Sequence of chain 1.A:
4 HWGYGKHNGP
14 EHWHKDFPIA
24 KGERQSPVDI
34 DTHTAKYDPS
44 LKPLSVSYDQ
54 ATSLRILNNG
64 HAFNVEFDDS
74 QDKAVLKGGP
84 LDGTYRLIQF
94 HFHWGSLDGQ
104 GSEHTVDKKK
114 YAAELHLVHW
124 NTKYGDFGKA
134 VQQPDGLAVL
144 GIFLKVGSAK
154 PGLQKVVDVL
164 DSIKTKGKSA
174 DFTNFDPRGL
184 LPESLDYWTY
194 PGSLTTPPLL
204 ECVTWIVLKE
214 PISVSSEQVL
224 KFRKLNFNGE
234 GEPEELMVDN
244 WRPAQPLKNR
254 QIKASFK

Binding-site contacts:
Ligand atom C13 contacts residue LEU197 of chain 1.A at 3.9 Å (hydrophobic).
Ligand atom N10 contacts residue HIS94 of chain 1.A at 3.3 Å (h-bond).
Ligand atom O11 contacts residue ZN1 of chain 1.L at 3.0 Å.
Ligand atom N10 contacts residue HIS96 of chain 1.A at 3.3 Å (h-bond).
Ligand atom O11 contacts residue VAL121 of chain 1.A at 3.7 Å.
Ligand atom N3 contacts residue PHE130 of chain 1.A at 4.1 Å.
Ligand atom C4 contacts residue PHE130 of chain 1.A at 3.5 Å (hydrophobic).
Ligand atom N5 contacts residue GLN92 of chain 1.A at 4.1 Å.
Ligand atom O11 contacts residue HIS94 of chain 1.A at 3.3 Å.
Ligand atom S15 contacts residue PHE130 of chain 1.A at 3.5 Å.
Ligand atom C13 contacts residue THR199 of chain 1.A at 3.4 Å.
Ligand atom S9 contacts residue ZN1 of chain 1.L at 3.0 Å.
Ligand atom N10 contacts residue GLU106 of chain 1.A at 4.1 Å.
Ligand atom N10 contacts residue ZN1 of chain 1.L at 2.0 Å.
Ligand atom C1 contacts residue LEU197 of chain 1.A at 4.1 Å (hydrophobic).
Ligand atom C1 contacts residue THR199 of chain 1.A at 3.2 Å.
Ligand atom O11 contacts residue HIS119 of chain 1.A at 3.5 Å (h-bond).
Ligand atom N10 contacts residue THR198 of chain 1.A at 2.7 Å (h-bond).
Ligand atom C8 contacts residue LEU197 of chain 1.A at 3.9 Å (hydrophobic).
Ligand atom O12 contacts residue TRP208 of chain 1.A at 3.6 Å.
Ligand atom S15 contacts residue GLN92 of chain 1.A at 3.6 Å.
Ligand atom O11 contacts residue VAL142 of chain 1.A at 3.7 Å.
Ligand atom S9 contacts residue HIS94 of chain 1.A at 3.8 Å.
Ligand atom S9 contacts residue THR198 of chain 1.A at 3.9 Å.
Ligand atom N14 contacts residue GLN92 of chain 1.A at 3.6 Å.
Ligand atom C8 contacts residue HIS94 of chain 1.A at 3.9 Å.
Ligand atom O12 contacts residue THR198 of chain 1.A at 2.9 Å (h-bond).
Ligand atom N14 contacts residue VAL121 of chain 1.A at 3.5 Å.
Ligand atom N5 contacts residue PHE130 of chain 1.A at 3.6 Å.
Ligand atom N10 contacts residue HIS119 of chain 1.A at 3.5 Å (h-bond).
Ligand atom S9 contacts residue HIS119 of chain 1.A at 4.0 Å.
Ligand atom O12 contacts residue SER196 of chain 1.A at 4.0 Å.
Ligand atom N14 contacts residue PHE130 of chain 1.A at 3.6 Å.
Ligand atom O11 contacts residue TRP208 of chain 1.A at 4.1 Å.
Ligand atom O12 contacts residue LEU197 of chain 1.A at 3.2 Å.
Ligand atom S17 contacts residue PHE130 of chain 1.A at 3.8 Å.
Ligand atom C16 contacts residue PHE130 of chain 1.A at 3.4 Å (hydrophobic).
Ligand atom C18 contacts residue PHE130 of chain 1.A at 3.9 Å (hydrophobic).
Ligand atom C7 contacts residue HIS94 of chain 1.A at 3.7 Å.
Ligand atom C7 contacts residue VAL121 of chain 1.A at 3.7 Å (hydrophobic).

This small molecule binds to this protein.
Small molecule (SMILES): CSC1=S=Nn2c1nc1ccc(S(N)(=O)=O)cc12